Binding-site contacts:
Ligand atom C5 contacts residue THR65 of chain 1.B at 4.1 Å.
Ligand atom C9 contacts residue THR65 of chain 1.B at 3.8 Å.
Ligand atom C5 contacts residue GLN237 of chain 1.B at 3.8 Å.
Ligand atom C8 contacts residue ASN90 of chain 1.B at 4.0 Å.
Ligand atom C1 contacts residue TYR210 of chain 1.B at 3.5 Å (hydrophobic).
Ligand atom C4 contacts residue THR65 of chain 1.B at 4.0 Å.
Ligand atom C5 contacts residue SER18 of chain 1.B at 3.6 Å.
Ligand atom O11 contacts residue THR65 of chain 1.B at 2.9 Å (h-bond).
Ligand atom C10 contacts residue NDP1 of chain 1.F at 3.7 Å.
Ligand atom C8 contacts residue NDP1 of chain 1.F at 3.5 Å.
Ligand atom O3 contacts residue TYR210 of chain 1.B at 2.5 Å (h-bond).
Ligand atom C8 contacts residue ASP105 of chain 1.B at 3.6 Å.
Ligand atom C8 contacts residue LYS69 of chain 1.B at 4.0 Å.
Ligand atom O12 contacts residue LYS69 of chain 1.B at 3.1 Å (salt-bridge).
Ligand atom O12 contacts residue ASN90 of chain 1.B at 3.2 Å (h-bond).
Ligand atom C1 contacts residue SER18 of chain 1.B at 3.5 Å.
Ligand atom O7 contacts residue ASN90 of chain 1.B at 3.5 Å (h-bond).
Ligand atom C6 contacts residue GLN237 of chain 1.B at 3.7 Å.
Ligand atom O7 contacts residue GLN237 of chain 1.B at 3.0 Å (h-bond).
Ligand atom C6 contacts residue THR65 of chain 1.B at 4.0 Å.
Ligand atom C10 contacts residue THR65 of chain 1.B at 3.6 Å.
Ligand atom O7 contacts residue ASN63 of chain 1.B at 3.3 Å.
Ligand atom O3 contacts residue SER16 of chain 1.B at 3.7 Å.
Ligand atom O2 contacts residue SER16 of chain 1.B at 2.5 Å (h-bond).
Ligand atom C1 contacts residue SER16 of chain 1.B at 3.5 Å.
Ligand atom C1 contacts residue LEU234 of chain 1.B at 4.2 Å (hydrophobic).
Ligand atom C8 contacts residue GLN237 of chain 1.B at 3.4 Å.
Ligand atom C4 contacts residue SER18 of chain 1.B at 3.9 Å.
Ligand atom O11 contacts residue LYS69 of chain 1.B at 2.8 Å (salt-bridge).
Ligand atom O2 contacts residue VAL8 of chain 1.B at 3.9 Å.
Ligand atom C9 contacts residue LYS69 of chain 1.B at 3.8 Å.
Ligand atom C6 contacts residue VAL64 of chain 1.B at 3.7 Å (hydrophobic).
Ligand atom O12 contacts residue NDP1 of chain 1.F at 3.3 Å.
Ligand atom O12 contacts residue ASP105 of chain 1.B at 2.5 Å (salt-bridge).
Ligand atom O7 contacts residue VAL64 of chain 1.B at 3.8 Å.
Ligand atom O12 contacts residue GLN237 of chain 1.B at 3.6 Å (h-bond).
Ligand atom C9 contacts residue NDP1 of chain 1.F at 2.6 Å.
Ligand atom O11 contacts residue NDP1 of chain 1.F at 2.7 Å.
Ligand atom O2 contacts residue SER18 of chain 1.B at 2.7 Å (h-bond).
Ligand atom O2 contacts residue TYR210 of chain 1.B at 3.9 Å.

This protein binds this small molecule.
Small molecule (SMILES): O=C(O)C1=C[C@@H](O)[C@@H](O)[C@H](O)C1

Sequence of chain 1.B:
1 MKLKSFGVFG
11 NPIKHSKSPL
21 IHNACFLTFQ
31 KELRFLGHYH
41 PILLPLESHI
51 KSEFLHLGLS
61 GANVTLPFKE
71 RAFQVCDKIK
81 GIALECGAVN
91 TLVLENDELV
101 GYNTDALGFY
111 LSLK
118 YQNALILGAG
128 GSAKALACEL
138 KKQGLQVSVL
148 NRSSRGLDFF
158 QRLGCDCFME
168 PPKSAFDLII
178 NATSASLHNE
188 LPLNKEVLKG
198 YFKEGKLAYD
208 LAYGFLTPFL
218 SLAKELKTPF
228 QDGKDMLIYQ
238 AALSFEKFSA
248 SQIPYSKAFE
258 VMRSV